Sequence of chain 1.B:
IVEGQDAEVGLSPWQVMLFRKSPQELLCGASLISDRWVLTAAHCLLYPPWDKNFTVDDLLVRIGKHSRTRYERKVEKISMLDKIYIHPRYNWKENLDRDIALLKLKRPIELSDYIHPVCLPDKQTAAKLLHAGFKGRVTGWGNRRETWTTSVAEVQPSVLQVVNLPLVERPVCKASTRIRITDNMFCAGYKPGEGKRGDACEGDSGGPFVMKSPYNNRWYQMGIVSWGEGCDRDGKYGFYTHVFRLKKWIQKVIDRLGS

This protein binds this small molecule.
Small molecule (SMILES): NC(=[NH2+])NCCC[C@H](NC(=O)[C@@H]1CCCN1C(=O)[C@H](N)Cc1ccccc1)[C@H](O)CCl

Binding-site contacts:
Ligand atom O2 contacts residue ASP204 of chain 1.B at 3.5 Å (salt-bridge).
Ligand atom NH1 contacts residue CYS231 of chain 1.B at 3.4 Å.
Ligand atom C3 contacts residue SER205 of chain 1.B at 1.8 Å.
Ligand atom CA contacts residue GLY228 of chain 1.B at 3.3 Å.
Ligand atom CZ1 contacts residue ALA200 of chain 1.B at 3.3 Å (hydrophobic).
Ligand atom O contacts residue TRP227 of chain 1.B at 3.3 Å.
Ligand atom CB1 contacts residue HIS43 of chain 1.B at 3.5 Å.
Ligand atom CB2 contacts residue SER205 of chain 1.B at 2.9 Å.
Ligand atom C contacts residue GLY228 of chain 1.B at 3.5 Å.
Ligand atom CG1 contacts residue TRP50 of chain 1.B at 3.6 Å (hydrophobic).
Ligand atom O2 contacts residue GLY203 of chain 1.B at 3.5 Å (h-bond).
Ligand atom NH2 contacts residue ASP199 of chain 1.B at 2.8 Å (salt-bridge).
Ligand atom NH2 contacts residue ALA200 of chain 1.B at 2.8 Å (h-bond).
Ligand atom O1 contacts residue TRP50 of chain 1.B at 3.6 Å.
Ligand atom C3 contacts residue HIS43 of chain 1.B at 1.5 Å.
Ligand atom CZ1 contacts residue ASP199 of chain 1.B at 3.3 Å.
Ligand atom C2 contacts residue SER205 of chain 1.B at 1.4 Å.
Ligand atom N2 contacts residue SER205 of chain 1.B at 3.3 Å (h-bond).
Ligand atom O2 contacts residue SER205 of chain 1.B at 1.6 Å (h-bond).
Ligand atom CB2 contacts residue SER226 of chain 1.B at 3.4 Å.
Ligand atom CD3 contacts residue CYS201 of chain 1.B at 3.4 Å (hydrophobic).
Ligand atom CB1 contacts residue LEU96 of chain 1.B at 3.6 Å (hydrophobic).
Ligand atom NH1 contacts residue ASP199 of chain 1.B at 3.0 Å (salt-bridge).
Ligand atom CE1 contacts residue TYR47 of chain 1.B at 3.6 Å (hydrophobic).
Ligand atom C1 contacts residue HIS43 of chain 1.B at 3.7 Å.
Ligand atom CZ1 contacts residue GLY230 of chain 1.B at 3.7 Å.
Ligand atom CB contacts residue GLY228 of chain 1.B at 3.5 Å.
Ligand atom N2 contacts residue HIS43 of chain 1.B at 3.1 Å (h-bond).
Ligand atom CA2 contacts residue SER205 of chain 1.B at 2.5 Å.
Ligand atom N2 contacts residue SER226 of chain 1.B at 2.8 Å (h-bond).
Ligand atom O contacts residue GLY228 of chain 1.B at 2.8 Å (h-bond).
Ligand atom C2 contacts residue HIS43 of chain 1.B at 2.9 Å.
Ligand atom CG2 contacts residue CYS201 of chain 1.B at 3.5 Å (hydrophobic).
Ligand atom CB2 contacts residue CYS201 of chain 1.B at 3.6 Å (hydrophobic).
Ligand atom CG1 contacts residue TYR47 of chain 1.B at 3.4 Å (hydrophobic).
Ligand atom N contacts residue GLY228 of chain 1.B at 2.5 Å (h-bond).
Ligand atom CA2 contacts residue HIS43 of chain 1.B at 3.6 Å.
Ligand atom NH1 contacts residue GLY230 of chain 1.B at 2.7 Å (h-bond).
Ligand atom CD contacts residue TYR47 of chain 1.B at 3.7 Å (hydrophobic).
Ligand atom CA2 contacts residue SER226 of chain 1.B at 3.5 Å.